This small molecule binds to this protein.
Small molecule (SMILES): CC[C@H](C)[C@H](NC(=O)[C@H](CC(C)C)NC(=O)[C@H](CO)NC(=O)CNC(=O)[C@@H](NC(=O)[C@@H](N)[C@@H](C)O)C(C)C)C(=O)N[C@H](C=O)CCC(N)=O

Sequence of chain 14.C:
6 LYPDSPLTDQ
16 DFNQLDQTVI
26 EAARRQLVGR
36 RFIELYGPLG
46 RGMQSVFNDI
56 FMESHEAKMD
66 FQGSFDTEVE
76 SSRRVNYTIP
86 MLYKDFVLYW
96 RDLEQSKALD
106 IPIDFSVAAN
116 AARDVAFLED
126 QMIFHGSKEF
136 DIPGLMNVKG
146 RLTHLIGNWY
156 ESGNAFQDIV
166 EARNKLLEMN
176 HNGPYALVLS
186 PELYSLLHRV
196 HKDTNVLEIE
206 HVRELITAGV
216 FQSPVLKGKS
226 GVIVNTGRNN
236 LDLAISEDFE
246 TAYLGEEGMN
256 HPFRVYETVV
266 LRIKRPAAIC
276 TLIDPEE

Binding-site contacts:
Ligand atom N contacts residue ASP243 of chain 14.C at 3.3 Å (salt-bridge).
Ligand atom O contacts residue PRO43 of chain 14.C at 3.7 Å.
Ligand atom CB contacts residue ASP243 of chain 14.C at 4.2 Å.
Ligand atom CB contacts residue ARG35 of chain 14.C at 3.8 Å.
Ligand atom N contacts residue ARG35 of chain 14.C at 4.1 Å.
Ligand atom CG1 contacts residue ARG35 of chain 14.C at 4.4 Å.
Ligand atom CG1 contacts residue ASP243 of chain 14.C at 3.3 Å.
Ligand atom N contacts residue ARG35 of chain 14.C at 4.1 Å.
Ligand atom O contacts residue ARG35 of chain 14.C at 2.9 Å (salt-bridge).
Ligand atom C contacts residue ARG35 of chain 14.C at 3.5 Å.
Ligand atom CA contacts residue ARG29 of chain 14.C at 4.2 Å.
Ligand atom O contacts residue ARG29 of chain 14.C at 4.2 Å.
Ligand atom O contacts residue ARG36 of chain 14.C at 2.9 Å (salt-bridge).
Ligand atom CA contacts residue ASP243 of chain 14.C at 3.3 Å.
Ligand atom O contacts residue ARG35 of chain 14.C at 3.3 Å (salt-bridge).
Ligand atom N contacts residue ASP243 of chain 14.C at 3.8 Å.
Ligand atom CG2 contacts residue GLU245 of chain 14.C at 3.4 Å.
Ligand atom O contacts residue ARG29 of chain 14.C at 3.0 Å (salt-bridge).
Ligand atom CD2 contacts residue ARG29 of chain 14.C at 3.8 Å.
Ligand atom C contacts residue ASP243 of chain 14.C at 3.5 Å.
Ligand atom CA contacts residue ASP243 of chain 14.C at 4.2 Å.
Ligand atom CA contacts residue ARG35 of chain 14.C at 4.5 Å.
Ligand atom C contacts residue ASP243 of chain 14.C at 4.4 Å.
Ligand atom CG2 contacts residue ARG35 of chain 14.C at 3.9 Å.
Ligand atom C contacts residue ARG36 of chain 14.C at 3.2 Å.
Ligand atom O contacts residue ILE25 of chain 14.C at 3.8 Å.
Ligand atom C contacts residue ARG35 of chain 14.C at 3.7 Å.
Ligand atom CB contacts residue ARG35 of chain 14.C at 3.4 Å.
Ligand atom C contacts residue PRO43 of chain 14.C at 4.5 Å (hydrophobic).
Ligand atom O contacts residue PHE37 of chain 14.C at 3.8 Å.
Ligand atom CB contacts residue ASP243 of chain 14.C at 3.9 Å.
Ligand atom OG contacts residue ARG35 of chain 14.C at 4.2 Å.
Ligand atom CD1 contacts residue ARG29 of chain 14.C at 3.6 Å.
Ligand atom CG2 contacts residue PRO43 of chain 14.C at 4.3 Å (hydrophobic).
Ligand atom O contacts residue ASP243 of chain 14.C at 4.3 Å.
Ligand atom CG2 contacts residue ARG36 of chain 14.C at 3.8 Å.
Ligand atom OG contacts residue PHE244 of chain 14.C at 3.7 Å.
Ligand atom N contacts residue ARG35 of chain 14.C at 4.4 Å.
Ligand atom C contacts residue ARG29 of chain 14.C at 3.9 Å.
Ligand atom O contacts residue ASP243 of chain 14.C at 4.3 Å.